Binding-site contacts:
Ligand atom N2 contacts residue ASN415 of chain 2.A at 2.9 Å (h-bond).
Ligand atom O7 contacts residue ASN231 of chain 2.A at 3.1 Å (h-bond).
Ligand atom C8 contacts residue ASN231 of chain 2.A at 3.2 Å.
Ligand atom C8 contacts residue LYS221 of chain 2.A at 4.0 Å.
Ligand atom N2 contacts residue ASN231 of chain 2.A at 3.7 Å.
Ligand atom C5 contacts residue ASN415 of chain 2.A at 3.5 Å.
Ligand atom O7 contacts residue NAG1 of chain 2.M at 3.0 Å (h-bond).
Ligand atom C7 contacts residue ASN415 of chain 2.A at 3.7 Å.
Ligand atom O5 contacts residue ASN415 of chain 2.A at 2.2 Å (h-bond).
Ligand atom C7 contacts residue NAG1 of chain 2.M at 4.0 Å.
Ligand atom C6 contacts residue PRO260 of chain 2.A at 4.3 Å (hydrophobic).
Ligand atom O5 contacts residue PRO260 of chain 2.A at 3.9 Å.
Ligand atom C2 contacts residue ASN231 of chain 2.A at 4.4 Å.
Ligand atom C8 contacts residue ASN415 of chain 2.A at 4.0 Å.
Ligand atom O6 contacts residue PRO260 of chain 2.A at 3.4 Å.
Ligand atom C4 contacts residue ASN415 of chain 2.A at 4.0 Å.
Ligand atom C3 contacts residue ASN415 of chain 2.A at 3.6 Å.
Ligand atom C1 contacts residue ASN415 of chain 2.A at 1.4 Å.
Ligand atom C2 contacts residue ASN415 of chain 2.A at 2.3 Å.
Ligand atom C7 contacts residue ASN231 of chain 2.A at 3.0 Å.

A small-molecule ligand and the protein it binds are described below.
Small molecule (SMILES): CC(=O)N[C@H]1[C@H](O[C@H]2[C@H](O)[C@@H](NC(C)=O)CO[C@@H]2CO)O[C@H](CO)[C@@H](O)[C@@H]1O

Sequence of chain 2.A:
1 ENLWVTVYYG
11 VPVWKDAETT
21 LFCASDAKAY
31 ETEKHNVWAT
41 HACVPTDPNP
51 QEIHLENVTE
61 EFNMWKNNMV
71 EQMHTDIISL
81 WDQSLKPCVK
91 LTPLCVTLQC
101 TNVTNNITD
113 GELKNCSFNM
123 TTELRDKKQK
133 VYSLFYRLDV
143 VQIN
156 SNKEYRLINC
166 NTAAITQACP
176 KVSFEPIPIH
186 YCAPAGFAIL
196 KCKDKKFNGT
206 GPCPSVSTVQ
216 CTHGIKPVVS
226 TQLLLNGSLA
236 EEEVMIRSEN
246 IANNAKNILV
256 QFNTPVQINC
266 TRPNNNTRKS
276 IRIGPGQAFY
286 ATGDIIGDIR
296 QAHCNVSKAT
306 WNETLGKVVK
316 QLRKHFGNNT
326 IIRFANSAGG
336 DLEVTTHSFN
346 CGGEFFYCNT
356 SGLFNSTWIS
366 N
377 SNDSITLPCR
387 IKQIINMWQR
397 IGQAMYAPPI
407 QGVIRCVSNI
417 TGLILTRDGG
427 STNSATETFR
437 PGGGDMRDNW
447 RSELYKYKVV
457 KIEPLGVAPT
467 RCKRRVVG